The small molecule below binds the protein below.
Small molecule (SMILES): Oc1cc(Cl)ccc1Oc1ccc(Cl)cc1Cl

Sequence of chain 1.B:
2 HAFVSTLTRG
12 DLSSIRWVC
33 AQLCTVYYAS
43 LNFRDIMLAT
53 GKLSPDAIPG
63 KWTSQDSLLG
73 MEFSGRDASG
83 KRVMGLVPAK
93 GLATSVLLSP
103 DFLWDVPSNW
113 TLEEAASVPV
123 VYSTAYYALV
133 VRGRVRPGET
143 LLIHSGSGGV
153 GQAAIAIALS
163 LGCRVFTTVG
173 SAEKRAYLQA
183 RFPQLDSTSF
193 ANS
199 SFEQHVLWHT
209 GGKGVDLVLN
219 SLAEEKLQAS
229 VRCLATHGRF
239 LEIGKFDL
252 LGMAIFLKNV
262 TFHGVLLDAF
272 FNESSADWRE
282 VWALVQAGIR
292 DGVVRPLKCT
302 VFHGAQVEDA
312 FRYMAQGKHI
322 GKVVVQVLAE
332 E

Sequence of chain 1.A:
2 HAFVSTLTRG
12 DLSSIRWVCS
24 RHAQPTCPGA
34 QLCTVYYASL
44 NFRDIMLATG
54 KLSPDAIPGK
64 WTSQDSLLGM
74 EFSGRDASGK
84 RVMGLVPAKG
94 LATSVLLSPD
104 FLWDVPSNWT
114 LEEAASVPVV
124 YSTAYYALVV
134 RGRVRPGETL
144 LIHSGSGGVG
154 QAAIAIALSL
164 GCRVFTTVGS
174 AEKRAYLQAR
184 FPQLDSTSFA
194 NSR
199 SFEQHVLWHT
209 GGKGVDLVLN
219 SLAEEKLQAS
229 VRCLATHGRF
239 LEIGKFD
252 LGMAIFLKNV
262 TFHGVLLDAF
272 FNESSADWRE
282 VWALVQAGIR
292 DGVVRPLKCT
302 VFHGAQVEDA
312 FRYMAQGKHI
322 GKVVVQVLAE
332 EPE

Binding-site contacts:
Ligand atom C8 contacts residue LEU252 of chain 1.A at 3.8 Å (hydrophobic).
Ligand atom C11 contacts residue PHE263 of chain 1.A at 3.5 Å (hydrophobic).
Ligand atom C13 contacts residue LEU252 of chain 1.A at 3.8 Å (hydrophobic).
Ligand atom CL16 contacts residue LEU225 of chain 1.A at 4.0 Å.
Ligand atom C12 contacts residue PHE263 of chain 1.B at 3.8 Å (hydrophobic).
Ligand atom C3 contacts residue LEU252 of chain 1.B at 4.0 Å (hydrophobic).
Ligand atom C3 contacts residue PHE263 of chain 1.B at 3.6 Å (hydrophobic).
Ligand atom CL14 contacts residue ILE256 of chain 1.B at 3.6 Å.
Ligand atom C12 contacts residue ILE256 of chain 1.A at 3.9 Å (hydrophobic).
Ligand atom CL14 contacts residue VAL261 of chain 1.B at 3.7 Å.
Ligand atom C5 contacts residue PHE263 of chain 1.B at 4.2 Å (hydrophobic).
Ligand atom CL15 contacts residue VAL261 of chain 1.A at 3.8 Å.
Ligand atom CL15 contacts residue PHE263 of chain 1.A at 4.0 Å.
Ligand atom C10 contacts residue LEU225 of chain 1.A at 3.6 Å (hydrophobic).
Ligand atom C4 contacts residue PHE263 of chain 1.B at 4.1 Å (hydrophobic).
Ligand atom CL14 contacts residue PHE263 of chain 1.B at 4.0 Å.
Ligand atom CL16 contacts residue LEU252 of chain 1.B at 3.6 Å.
Ligand atom C1 contacts residue LEU225 of chain 1.B at 4.0 Å (hydrophobic).
Ligand atom CL15 contacts residue PHE238 of chain 1.A at 3.5 Å.
Ligand atom C12 contacts residue PHE263 of chain 1.A at 3.7 Å (hydrophobic).
Ligand atom O17 contacts residue LEU220 of chain 1.B at 4.2 Å.
Ligand atom C4 contacts residue LEU252 of chain 1.B at 3.6 Å (hydrophobic).
Ligand atom C10 contacts residue PHE263 of chain 1.A at 3.4 Å (hydrophobic).
Ligand atom C13 contacts residue PHE263 of chain 1.B at 3.6 Å (hydrophobic).
Ligand atom O17 contacts residue PHE263 of chain 1.B at 4.0 Å.
Ligand atom C5 contacts residue LEU252 of chain 1.B at 3.5 Å (hydrophobic).
Ligand atom C3 contacts residue PHE263 of chain 1.A at 3.9 Å (hydrophobic).
Ligand atom CL15 contacts residue LEU225 of chain 1.A at 4.2 Å.
Ligand atom O17 contacts residue LEU252 of chain 1.A at 4.1 Å.
Ligand atom C9 contacts residue PHE263 of chain 1.A at 3.8 Å (hydrophobic).
Ligand atom O7 contacts residue LEU252 of chain 1.A at 3.8 Å.
Ligand atom C6 contacts residue PHE263 of chain 1.B at 3.7 Å (hydrophobic).
Ligand atom C4 contacts residue PHE263 of chain 1.A at 3.9 Å (hydrophobic).
Ligand atom C1 contacts residue PHE263 of chain 1.B at 3.3 Å (hydrophobic).
Ligand atom C6 contacts residue LEU252 of chain 1.B at 3.9 Å (hydrophobic).
Ligand atom O7 contacts residue LEU252 of chain 1.B at 3.9 Å.
Ligand atom CL15 contacts residue ILE256 of chain 1.A at 3.8 Å.
Ligand atom CL14 contacts residue PHE238 of chain 1.B at 3.5 Å.
Ligand atom O17 contacts residue LEU225 of chain 1.B at 4.0 Å.
Ligand atom C2 contacts residue PHE263 of chain 1.B at 3.5 Å (hydrophobic).